A protein and the small-molecule ligand that binds it are described below.
Small molecule (SMILES): N#C[Fe](C=O)(C=O)<-O(=O)->[Ni]

Sequence of chain 1.B:
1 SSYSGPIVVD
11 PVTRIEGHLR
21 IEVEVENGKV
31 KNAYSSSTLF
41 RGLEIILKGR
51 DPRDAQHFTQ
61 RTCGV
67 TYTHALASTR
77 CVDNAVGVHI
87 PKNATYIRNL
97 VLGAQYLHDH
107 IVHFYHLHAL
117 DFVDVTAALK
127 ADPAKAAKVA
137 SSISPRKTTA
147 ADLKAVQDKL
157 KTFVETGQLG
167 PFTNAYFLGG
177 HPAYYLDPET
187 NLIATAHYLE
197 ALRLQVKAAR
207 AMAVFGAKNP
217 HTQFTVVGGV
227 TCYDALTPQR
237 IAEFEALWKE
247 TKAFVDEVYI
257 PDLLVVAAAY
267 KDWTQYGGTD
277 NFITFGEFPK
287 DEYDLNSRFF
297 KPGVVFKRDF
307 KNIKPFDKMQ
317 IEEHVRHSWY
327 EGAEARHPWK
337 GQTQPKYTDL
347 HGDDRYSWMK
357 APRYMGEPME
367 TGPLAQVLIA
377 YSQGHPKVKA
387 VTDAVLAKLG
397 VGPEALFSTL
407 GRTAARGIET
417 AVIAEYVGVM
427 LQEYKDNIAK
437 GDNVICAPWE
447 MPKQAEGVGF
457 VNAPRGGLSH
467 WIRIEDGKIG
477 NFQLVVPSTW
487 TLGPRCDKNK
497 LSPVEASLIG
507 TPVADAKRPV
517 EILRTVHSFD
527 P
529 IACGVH

Binding-site contacts:
Ligand atom O5 contacts residue CYS63 of chain 1.B at 3.4 Å (h-bond).
Ligand atom O1 contacts residue SER484 of chain 1.B at 2.8 Å (h-bond).
Ligand atom C2 contacts residue ARG461 of chain 1.B at 3.4 Å.
Ligand atom O5 contacts residue CSO66 of chain 1.B at 3.1 Å (h-bond).
Ligand atom O3 contacts residue PRO483 of chain 1.B at 3.4 Å.
Ligand atom NI contacts residue CSO528 of chain 1.B at 2.1 Å.
Ligand atom FE contacts residue CSO66 of chain 1.B at 2.2 Å.
Ligand atom C2 contacts residue CSO66 of chain 1.B at 3.0 Å.
Ligand atom C1 contacts residue VAL482 of chain 1.B at 3.8 Å (hydrophobic).
Ligand atom O1 contacts residue PRO483 of chain 1.B at 3.8 Å.
Ligand atom C3 contacts residue CSO66 of chain 1.B at 3.0 Å.
Ligand atom N2 contacts residue ARG461 of chain 1.B at 3.0 Å (salt-bridge).
Ligand atom C3 contacts residue VAL482 of chain 1.B at 3.6 Å (hydrophobic).
Ligand atom N2 contacts residue CSO66 of chain 1.B at 3.5 Å.
Ligand atom N2 contacts residue ALA459 of chain 1.B at 3.4 Å.
Ligand atom NI contacts residue CSO66 of chain 1.B at 1.8 Å.
Ligand atom C1 contacts residue CSO528 of chain 1.B at 3.8 Å.
Ligand atom C1 contacts residue SER484 of chain 1.B at 3.8 Å.
Ligand atom O4 contacts residue CYS531 of chain 1.B at 3.1 Å (h-bond).
Ligand atom C3 contacts residue PRO483 of chain 1.B at 3.8 Å (hydrophobic).
Ligand atom O5 contacts residue CSO528 of chain 1.B at 2.4 Å (h-bond).
Ligand atom O1 contacts residue ARG461 of chain 1.B at 3.7 Å.
Ligand atom C1 contacts residue ARG461 of chain 1.B at 3.6 Å.
Ligand atom C1 contacts residue CYS531 of chain 1.B at 3.0 Å (hydrophobic).
Ligand atom O4 contacts residue CSO66 of chain 1.B at 2.9 Å (h-bond).
Ligand atom O5 contacts residue VAL65 of chain 1.B at 3.5 Å.
Ligand atom O3 contacts residue LEU464 of chain 1.B at 3.4 Å.
Ligand atom C3 contacts residue CYS531 of chain 1.B at 3.0 Å (hydrophobic).
Ligand atom O3 contacts residue HIS70 of chain 1.B at 3.4 Å (h-bond).
Ligand atom O5 contacts residue ARG461 of chain 1.B at 3.0 Å.
Ligand atom O3 contacts residue VAL482 of chain 1.B at 3.5 Å.
Ligand atom N2 contacts residue PRO460 of chain 1.B at 3.5 Å.
Ligand atom C3 contacts residue HIS70 of chain 1.B at 3.4 Å.
Ligand atom FE contacts residue CYS531 of chain 1.B at 2.3 Å.
Ligand atom NI contacts residue CYS63 of chain 1.B at 2.2 Å.
Ligand atom NI contacts residue CYS531 of chain 1.B at 2.5 Å.
Ligand atom O1 contacts residue CSO528 of chain 1.B at 3.8 Å.
Ligand atom O1 contacts residue CYS531 of chain 1.B at 3.4 Å.
Ligand atom O4 contacts residue CSO528 of chain 1.B at 2.6 Å (h-bond).
Ligand atom O4 contacts residue ARG461 of chain 1.B at 3.2 Å.